Sequence of chain 1.A:
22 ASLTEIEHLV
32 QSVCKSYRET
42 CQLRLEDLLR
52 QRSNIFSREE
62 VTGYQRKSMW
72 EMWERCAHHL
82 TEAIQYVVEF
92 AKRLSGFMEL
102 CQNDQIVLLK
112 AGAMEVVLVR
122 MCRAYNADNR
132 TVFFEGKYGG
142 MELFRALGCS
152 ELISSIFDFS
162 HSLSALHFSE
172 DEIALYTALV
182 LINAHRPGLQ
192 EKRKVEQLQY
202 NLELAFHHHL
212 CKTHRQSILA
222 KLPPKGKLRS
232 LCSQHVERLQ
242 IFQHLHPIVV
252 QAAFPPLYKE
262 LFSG

Binding-site contacts:
Ligand atom N10 contacts residue VAL133 of chain 1.A at 3.5 Å.
Ligand atom C1 contacts residue ILE157 of chain 1.A at 3.7 Å (hydrophobic).
Ligand atom C5 contacts residue PHE134 of chain 1.A at 3.3 Å (hydrophobic).
Ligand atom C9 contacts residue DMS1 of chain 1.E at 4.3 Å.
Ligand atom C9 contacts residue PHE134 of chain 1.A at 3.3 Å (hydrophobic).
Ligand atom C3 contacts residue MET122 of chain 1.A at 3.7 Å (hydrophobic).
Ligand atom C3 contacts residue VAL133 of chain 1.A at 3.7 Å (hydrophobic).
Ligand atom C3 contacts residue PHE158 of chain 1.A at 4.0 Å (hydrophobic).
Ligand atom C9 contacts residue VAL133 of chain 1.A at 3.9 Å (hydrophobic).
Ligand atom N11 contacts residue TYR126 of chain 1.A at 3.7 Å.
Ligand atom N11 contacts residue MET122 of chain 1.A at 2.9 Å (h-bond).
Ligand atom C4 contacts residue MET122 of chain 1.A at 4.3 Å (hydrophobic).
Ligand atom C3 contacts residue ILE157 of chain 1.A at 3.5 Å (hydrophobic).
Ligand atom C5 contacts residue VAL133 of chain 1.A at 3.8 Å (hydrophobic).
Ligand atom O12 contacts residue PHE134 of chain 1.A at 2.6 Å (h-bond).
Ligand atom N10 contacts residue ALA125 of chain 1.A at 3.8 Å.
Ligand atom C6 contacts residue MET122 of chain 1.A at 3.6 Å (hydrophobic).
Ligand atom C8 contacts residue SER161 of chain 1.A at 3.9 Å.
Ligand atom N11 contacts residue SER161 of chain 1.A at 3.0 Å (h-bond).
Ligand atom C3 contacts residue SER161 of chain 1.A at 3.9 Å.
Ligand atom O12 contacts residue PHE135 of chain 1.A at 3.5 Å.
Ligand atom O12 contacts residue DMS1 of chain 1.E at 3.1 Å.
Ligand atom C8 contacts residue MET122 of chain 1.A at 3.6 Å (hydrophobic).
Ligand atom C1 contacts residue VAL133 of chain 1.A at 4.1 Å (hydrophobic).
Ligand atom C4 contacts residue VAL133 of chain 1.A at 3.6 Å (hydrophobic).
Ligand atom N10 contacts residue MET122 of chain 1.A at 3.9 Å.
Ligand atom C2 contacts residue PHE158 of chain 1.A at 4.0 Å (hydrophobic).
Ligand atom C6 contacts residue VAL133 of chain 1.A at 3.5 Å (hydrophobic).
Ligand atom C4 contacts residue PHE145 of chain 1.A at 3.9 Å (hydrophobic).
Ligand atom C8 contacts residue VAL133 of chain 1.A at 3.3 Å (hydrophobic).
Ligand atom C7 contacts residue MET122 of chain 1.A at 3.6 Å (hydrophobic).
Ligand atom C2 contacts residue PHE145 of chain 1.A at 4.2 Å (hydrophobic).
Ligand atom C9 contacts residue PHE135 of chain 1.A at 4.3 Å (hydrophobic).
Ligand atom C2 contacts residue MET122 of chain 1.A at 3.7 Å (hydrophobic).
Ligand atom C1 contacts residue MET122 of chain 1.A at 3.7 Å (hydrophobic).
Ligand atom C1 contacts residue PHE158 of chain 1.A at 3.5 Å (hydrophobic).
Ligand atom C7 contacts residue VAL133 of chain 1.A at 3.4 Å (hydrophobic).
Ligand atom N11 contacts residue VAL133 of chain 1.A at 3.6 Å.
Ligand atom C5 contacts residue ALA125 of chain 1.A at 3.7 Å (hydrophobic).
Ligand atom C2 contacts residue VAL133 of chain 1.A at 3.9 Å (hydrophobic).

A protein and the small-molecule ligand that binds it are described below.
Small molecule (SMILES): Nc1cccc2cc(O)cnc12